A small-molecule ligand and the protein it binds are described below.
Small molecule (SMILES): CC(=O)N[C@@H]1[C@@H](O)[C@H](O)[C@@H](CO)O[C@H]1O

Binding-site contacts:
Ligand atom N2 contacts residue ASN83 of chain 1.A at 2.8 Å (h-bond).
Ligand atom C3 contacts residue ASN83 of chain 1.A at 3.7 Å.
Ligand atom O7 contacts residue ASN83 of chain 1.A at 4.3 Å.
Ligand atom O5 contacts residue ASN83 of chain 1.A at 2.5 Å (h-bond).
Ligand atom C2 contacts residue ASN83 of chain 1.A at 2.6 Å.
Ligand atom C1 contacts residue ASN83 of chain 1.A at 1.5 Å.
Ligand atom C5 contacts residue ASN83 of chain 1.A at 3.7 Å.
Ligand atom C8 contacts residue ASN83 of chain 1.A at 4.0 Å.
Ligand atom C7 contacts residue ASN83 of chain 1.A at 3.6 Å.
Ligand atom C4 contacts residue ASN83 of chain 1.A at 4.3 Å.

Sequence of chain 1.A:
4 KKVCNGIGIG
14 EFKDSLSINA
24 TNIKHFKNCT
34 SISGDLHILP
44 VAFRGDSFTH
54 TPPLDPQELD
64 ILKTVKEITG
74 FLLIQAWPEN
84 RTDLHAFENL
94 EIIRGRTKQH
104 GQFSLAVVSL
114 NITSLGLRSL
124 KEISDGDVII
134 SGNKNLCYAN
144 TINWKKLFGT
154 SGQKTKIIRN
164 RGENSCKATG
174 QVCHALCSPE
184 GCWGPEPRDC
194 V